The small molecule below binds the protein below.
Small molecule (SMILES): C=C1CCCC2=NC[C@H](C)[C@@H](C)C[C@@]23CCC([C@@H]2C[C@H](C)C(=O)O2)=C(C)[C@@H]3/C=C(\C)[C@@H](O)C[C@@H]2CC[C@@]3(CC[C@@]4(O[C@@H](CC[C@@]4(C)O)C1)O3)O2

Binding-site contacts:
Ligand atom C37 contacts residue ILE127 of chain 1.I at 3.8 Å (hydrophobic).
Ligand atom C35 contacts residue TRP156 of chain 1.J at 3.8 Å (hydrophobic).
Ligand atom C80 contacts residue CYS199 of chain 1.J at 3.7 Å (hydrophobic).
Ligand atom O52 contacts residue TYR204 of chain 1.J at 2.8 Å (h-bond).
Ligand atom C6 contacts residue TYR204 of chain 1.J at 3.6 Å (hydrophobic).
Ligand atom O1 contacts residue TYR197 of chain 1.J at 3.0 Å (h-bond).
Ligand atom C9 contacts residue TYR64 of chain 1.I at 3.7 Å (hydrophobic).
Ligand atom C22 contacts residue TYR197 of chain 1.J at 3.5 Å (hydrophobic).
Ligand atom C36 contacts residue ILE127 of chain 1.I at 3.7 Å (hydrophobic).
Ligand atom C81 contacts residue CYS199 of chain 1.J at 3.8 Å (hydrophobic).
Ligand atom C30 contacts residue TRP156 of chain 1.J at 3.4 Å (hydrophobic).
Ligand atom C6 contacts residue TRP156 of chain 1.J at 3.8 Å (hydrophobic).
Ligand atom O44 contacts residue TYR204 of chain 1.J at 3.2 Å (h-bond).
Ligand atom C13 contacts residue TYR64 of chain 1.I at 3.5 Å (hydrophobic).
Ligand atom C10 contacts residue TRP156 of chain 1.J at 3.8 Å (hydrophobic).
Ligand atom C8 contacts residue TYR64 of chain 1.I at 3.7 Å (hydrophobic).
Ligand atom C53 contacts residue ARG88 of chain 1.I at 3.7 Å.
Ligand atom C30 contacts residue SER155 of chain 1.J at 3.2 Å.
Ligand atom C14 contacts residue TYR64 of chain 1.I at 3.8 Å (hydrophobic).
Ligand atom C33 contacts residue TRP156 of chain 1.J at 3.7 Å (hydrophobic).
Ligand atom C14 contacts residue SER176 of chain 1.I at 3.7 Å.
Ligand atom C28 contacts residue TYR197 of chain 1.J at 3.5 Å (hydrophobic).
Ligand atom C38 contacts residue TRP156 of chain 1.J at 3.6 Å (hydrophobic).
Ligand atom C8 contacts residue TYR197 of chain 1.J at 3.8 Å (hydrophobic).
Ligand atom C30 contacts residue TYR102 of chain 1.J at 3.4 Å (hydrophobic).
Ligand atom C38 contacts residue VAL157 of chain 1.J at 3.8 Å (hydrophobic).
Ligand atom C50 contacts residue VAL157 of chain 1.J at 3.5 Å (hydrophobic).
Ligand atom C49 contacts residue VAL157 of chain 1.J at 3.8 Å (hydrophobic).
Ligand atom C9 contacts residue TYR102 of chain 1.J at 3.5 Å (hydrophobic).
Ligand atom C80 contacts residue CYS200 of chain 1.J at 3.7 Å (hydrophobic).
Ligand atom C22 contacts residue TYR204 of chain 1.J at 3.8 Å (hydrophobic).
Ligand atom C23 contacts residue TYR204 of chain 1.J at 3.6 Å (hydrophobic).
Ligand atom C34 contacts residue TRP156 of chain 1.J at 3.3 Å (hydrophobic).
Ligand atom C3 contacts residue TYR64 of chain 1.I at 3.2 Å (hydrophobic).
Ligand atom C35 contacts residue ILE127 of chain 1.I at 3.6 Å (hydrophobic).
Ligand atom C7 contacts residue TYR102 of chain 1.J at 3.6 Å (hydrophobic).
Ligand atom N31 contacts residue TRP156 of chain 1.J at 3.0 Å (h-bond).
Ligand atom O6 contacts residue LYS152 of chain 1.J at 3.3 Å (salt-bridge).
Ligand atom C12 contacts residue TYR64 of chain 1.I at 3.8 Å (hydrophobic).
Ligand atom C80 contacts residue TYR204 of chain 1.J at 3.2 Å (hydrophobic).

Sequence of chain 1.J:
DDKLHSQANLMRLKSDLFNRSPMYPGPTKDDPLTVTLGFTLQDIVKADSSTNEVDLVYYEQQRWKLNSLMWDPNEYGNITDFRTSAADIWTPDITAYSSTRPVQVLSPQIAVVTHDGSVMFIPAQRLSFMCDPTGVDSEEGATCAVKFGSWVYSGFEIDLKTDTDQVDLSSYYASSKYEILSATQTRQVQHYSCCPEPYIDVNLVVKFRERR

Sequence of chain 1.I:
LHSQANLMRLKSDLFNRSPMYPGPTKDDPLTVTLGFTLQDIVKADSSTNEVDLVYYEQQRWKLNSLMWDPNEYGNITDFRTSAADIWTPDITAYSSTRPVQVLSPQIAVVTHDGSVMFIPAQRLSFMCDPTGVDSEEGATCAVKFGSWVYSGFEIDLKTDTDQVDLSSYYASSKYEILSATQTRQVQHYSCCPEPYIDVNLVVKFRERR